Sequence of chain 1.A:
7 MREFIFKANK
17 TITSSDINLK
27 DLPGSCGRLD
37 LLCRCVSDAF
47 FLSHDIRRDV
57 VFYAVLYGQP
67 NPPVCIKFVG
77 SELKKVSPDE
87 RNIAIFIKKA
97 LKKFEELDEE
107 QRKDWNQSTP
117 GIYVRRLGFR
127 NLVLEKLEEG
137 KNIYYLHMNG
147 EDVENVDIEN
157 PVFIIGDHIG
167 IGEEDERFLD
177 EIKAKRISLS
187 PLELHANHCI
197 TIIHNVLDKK

The small molecule below binds the protein below.
Small molecule (SMILES): CC(O)(O)CC(C)(O)O

Binding-site contacts:
Ligand atom C1 contacts residue GLU170 of chain 1.A at 4.2 Å.